Binding-site contacts:
Ligand atom O2P contacts residue ARG134 of chain 2.A at 2.8 Å (salt-bridge).
Ligand atom CG contacts residue LEU179 of chain 2.A at 3.8 Å (hydrophobic).
Ligand atom CD contacts residue SER50 of chain 2.A at 3.7 Å.
Ligand atom O contacts residue VAL183 of chain 2.A at 3.6 Å.
Ligand atom CG2 contacts residue VAL183 of chain 2.A at 3.7 Å (hydrophobic).
Ligand atom P contacts residue LYS54 of chain 2.A at 3.6 Å.
Ligand atom O contacts residue LYS127 of chain 2.A at 3.0 Å (salt-bridge).
Ligand atom N contacts residue ASN231 of chain 2.A at 2.8 Å (h-bond).
Ligand atom OG contacts residue GLU187 of chain 2.A at 3.0 Å (salt-bridge).
Ligand atom CB contacts residue ASN231 of chain 2.A at 3.8 Å.
Ligand atom CD2 contacts residue ASN231 of chain 2.A at 3.2 Å.
Ligand atom C contacts residue LYS54 of chain 2.A at 3.7 Å.
Ligand atom O contacts residue LYS54 of chain 2.A at 3.7 Å.
Ligand atom O contacts residue LEU179 of chain 2.A at 3.4 Å.
Ligand atom CD2 contacts residue LEU227 of chain 2.A at 3.7 Å (hydrophobic).
Ligand atom O1P contacts residue LYS54 of chain 2.A at 2.6 Å (salt-bridge).
Ligand atom OG contacts residue TRP235 of chain 2.A at 3.2 Å (h-bond).
Ligand atom P contacts residue ARG61 of chain 2.A at 3.7 Å.
Ligand atom CA contacts residue ASN231 of chain 2.A at 3.5 Å.
Ligand atom O3P contacts residue TYR135 of chain 2.A at 2.7 Å (h-bond).
Ligand atom N contacts residue LEU180 of chain 2.A at 3.0 Å.
Ligand atom CA contacts residue ASN231 of chain 2.A at 3.8 Å.
Ligand atom O contacts residue ASN231 of chain 2.A at 3.1 Å (h-bond).
Ligand atom C contacts residue ASN231 of chain 2.A at 3.7 Å.
Ligand atom O1P contacts residue ARG61 of chain 2.A at 3.0 Å (salt-bridge).
Ligand atom O3P contacts residue ARG134 of chain 2.A at 2.9 Å (salt-bridge).
Ligand atom CB contacts residue LEU180 of chain 2.A at 3.1 Å (hydrophobic).
Ligand atom CD1 contacts residue LEU227 of chain 2.A at 3.6 Å (hydrophobic).
Ligand atom CA contacts residue LEU180 of chain 2.A at 3.5 Å (hydrophobic).
Ligand atom O2P contacts residue ARG61 of chain 2.A at 2.9 Å (salt-bridge).
Ligand atom O contacts residue LYS54 of chain 2.A at 2.5 Å (salt-bridge).
Ligand atom C contacts residue LEU180 of chain 2.A at 3.6 Å (hydrophobic).
Ligand atom CD1 contacts residue ILE224 of chain 2.A at 3.7 Å (hydrophobic).
Ligand atom P contacts residue ARG134 of chain 2.A at 3.7 Å.
Ligand atom CB contacts residue GLU187 of chain 2.A at 3.2 Å.
Ligand atom CG contacts residue SER50 of chain 2.A at 3.3 Å.
Ligand atom O3P contacts residue LYS54 of chain 2.A at 3.4 Å.
Ligand atom O contacts residue LEU180 of chain 2.A at 3.2 Å.
Ligand atom CG2 contacts residue LEU180 of chain 2.A at 3.6 Å (hydrophobic).
Ligand atom CG contacts residue LEU227 of chain 2.A at 3.7 Å (hydrophobic).

Sequence of chain 2.A:
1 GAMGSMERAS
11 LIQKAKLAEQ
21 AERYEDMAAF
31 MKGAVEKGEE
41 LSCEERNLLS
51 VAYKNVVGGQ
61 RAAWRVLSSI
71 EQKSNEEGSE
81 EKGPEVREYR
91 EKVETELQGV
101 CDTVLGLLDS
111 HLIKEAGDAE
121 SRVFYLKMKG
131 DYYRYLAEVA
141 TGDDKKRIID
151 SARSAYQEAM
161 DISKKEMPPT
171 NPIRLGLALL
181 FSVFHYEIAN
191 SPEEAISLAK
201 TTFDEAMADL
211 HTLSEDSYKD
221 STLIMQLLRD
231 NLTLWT

The protein below binds the small molecule below.
Small molecule (SMILES): CC(C)C[C@H](NC(=O)[C@@H](NC(=O)[C@H](Cc1cnc[nH]1)NC(=O)[C@@H](N)CO)[C@@H](C)OP(=O)(O)O)C(=O)N1CCC[C@H]1C(=O)N[C@H](C=O)CS